Sequence of chain 6.C:
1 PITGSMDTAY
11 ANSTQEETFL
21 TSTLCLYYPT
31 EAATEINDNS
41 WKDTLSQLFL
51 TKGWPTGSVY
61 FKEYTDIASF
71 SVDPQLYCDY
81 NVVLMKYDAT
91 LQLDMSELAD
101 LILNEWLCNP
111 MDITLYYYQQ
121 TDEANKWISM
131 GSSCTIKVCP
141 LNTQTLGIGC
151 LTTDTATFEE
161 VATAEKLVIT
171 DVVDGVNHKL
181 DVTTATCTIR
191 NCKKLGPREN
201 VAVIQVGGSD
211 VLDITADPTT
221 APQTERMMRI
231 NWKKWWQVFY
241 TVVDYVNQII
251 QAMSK

Binding-site contacts:
Ligand atom C2 contacts residue ASN12 of chain 6.C at 3.2 Å.
Ligand atom C7 contacts residue ASN12 of chain 6.C at 3.9 Å.
Ligand atom C5 contacts residue ASN12 of chain 6.C at 4.1 Å.
Ligand atom O7 contacts residue ASN12 of chain 6.C at 3.7 Å.
Ligand atom C1 contacts residue ASN12 of chain 6.C at 2.2 Å.
Ligand atom N2 contacts residue ASN12 of chain 6.C at 3.8 Å.
Ligand atom O5 contacts residue ASN12 of chain 6.C at 2.7 Å (h-bond).

The small molecule below binds the protein below.
Small molecule (SMILES): CC(=O)N[C@H]1[C@H](O[C@H]2[C@H](O)[C@@H](NC(C)=O)CO[C@@H]2CO)O[C@H](CO)[C@@H](O)[C@@H]1O